Binding-site contacts:
Ligand atom C2 contacts residue ASN65 of chain 1.A at 2.4 Å.
Ligand atom C3 contacts residue ASN65 of chain 1.A at 3.7 Å.
Ligand atom O5 contacts residue ASN65 of chain 1.A at 2.4 Å (h-bond).
Ligand atom C3 contacts residue TRP357 of chain 1.A at 3.7 Å (hydrophobic).
Ligand atom C8 contacts residue TRP357 of chain 1.A at 3.6 Å (hydrophobic).
Ligand atom C7 contacts residue TRP357 of chain 1.A at 4.0 Å (hydrophobic).
Ligand atom C1 contacts residue TRP357 of chain 1.A at 3.7 Å (hydrophobic).
Ligand atom C5 contacts residue TRP357 of chain 1.A at 4.0 Å (hydrophobic).
Ligand atom O3 contacts residue TRP357 of chain 1.A at 4.1 Å.
Ligand atom N2 contacts residue TRP357 of chain 1.A at 3.4 Å.
Ligand atom C4 contacts residue ASN65 of chain 1.A at 4.2 Å.
Ligand atom O4 contacts residue TRP357 of chain 1.A at 4.2 Å.
Ligand atom C5 contacts residue ASN65 of chain 1.A at 3.6 Å.
Ligand atom C2 contacts residue TRP357 of chain 1.A at 4.0 Å (hydrophobic).
Ligand atom N2 contacts residue ASN65 of chain 1.A at 2.8 Å (h-bond).
Ligand atom O7 contacts residue ASN65 of chain 1.A at 3.8 Å.
Ligand atom O5 contacts residue TRP357 of chain 1.A at 4.4 Å.
Ligand atom C7 contacts residue ASN65 of chain 1.A at 3.5 Å.
Ligand atom C4 contacts residue TRP357 of chain 1.A at 4.4 Å (hydrophobic).
Ligand atom C1 contacts residue ASN65 of chain 1.A at 1.4 Å.

Sequence of chain 1.A:
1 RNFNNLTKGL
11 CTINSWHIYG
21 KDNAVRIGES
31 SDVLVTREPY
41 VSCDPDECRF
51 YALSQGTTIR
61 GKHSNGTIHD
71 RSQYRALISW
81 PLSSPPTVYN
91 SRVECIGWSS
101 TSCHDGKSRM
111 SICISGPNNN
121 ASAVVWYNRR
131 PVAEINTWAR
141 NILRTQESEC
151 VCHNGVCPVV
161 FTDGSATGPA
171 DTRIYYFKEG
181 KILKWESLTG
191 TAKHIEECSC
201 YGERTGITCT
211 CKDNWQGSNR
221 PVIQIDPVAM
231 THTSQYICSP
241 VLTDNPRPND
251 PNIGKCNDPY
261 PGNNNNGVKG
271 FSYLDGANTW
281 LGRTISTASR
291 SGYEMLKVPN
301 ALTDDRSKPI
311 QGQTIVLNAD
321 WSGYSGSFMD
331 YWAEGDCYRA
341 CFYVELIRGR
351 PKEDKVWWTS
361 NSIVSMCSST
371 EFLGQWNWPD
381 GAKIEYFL

A small-molecule ligand and the protein it binds are described below.
Small molecule (SMILES): CC(=O)N[C@@H]1[C@@H](O)[C@H](O)[C@@H](CO)O[C@H]1O